Sequence of chain 3.A:
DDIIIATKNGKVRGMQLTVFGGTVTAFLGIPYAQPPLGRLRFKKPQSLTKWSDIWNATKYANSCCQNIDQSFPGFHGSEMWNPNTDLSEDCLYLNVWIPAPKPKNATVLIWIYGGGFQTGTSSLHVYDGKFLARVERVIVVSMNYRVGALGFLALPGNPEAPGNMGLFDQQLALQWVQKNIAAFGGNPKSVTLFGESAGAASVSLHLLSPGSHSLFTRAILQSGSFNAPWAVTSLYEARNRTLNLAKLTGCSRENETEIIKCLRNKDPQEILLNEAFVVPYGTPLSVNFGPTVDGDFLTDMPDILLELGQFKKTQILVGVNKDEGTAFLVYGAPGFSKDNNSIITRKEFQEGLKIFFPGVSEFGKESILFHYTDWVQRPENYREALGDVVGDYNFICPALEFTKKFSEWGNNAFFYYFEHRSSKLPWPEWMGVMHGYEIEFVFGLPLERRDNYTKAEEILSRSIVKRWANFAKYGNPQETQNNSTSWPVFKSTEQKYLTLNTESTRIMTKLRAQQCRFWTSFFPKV

This protein binds this small molecule.
Small molecule (SMILES): CC(=O)N[C@@H]1[C@@H](O)[C@H](O)[C@@H](CO)O[C@H]1O

Binding-site contacts:
Ligand atom C3 contacts residue ASN57 of chain 3.A at 4.0 Å.
Ligand atom C5 contacts residue ARG14 of chain 3.A at 4.2 Å.
Ligand atom C2 contacts residue ARG14 of chain 3.A at 4.1 Å.
Ligand atom C3 contacts residue ARG14 of chain 3.A at 4.2 Å.
Ligand atom C7 contacts residue ASN57 of chain 3.A at 3.3 Å.
Ligand atom C1 contacts residue ARG14 of chain 3.A at 3.4 Å.
Ligand atom O7 contacts residue ASN57 of chain 3.A at 3.3 Å (h-bond).
Ligand atom C5 contacts residue ASN57 of chain 3.A at 3.7 Å.
Ligand atom O5 contacts residue ASN57 of chain 3.A at 2.4 Å (h-bond).
Ligand atom C4 contacts residue ASN57 of chain 3.A at 4.4 Å.
Ligand atom N2 contacts residue ARG14 of chain 3.A at 4.3 Å.
Ligand atom C2 contacts residue ASN57 of chain 3.A at 2.6 Å.
Ligand atom N2 contacts residue ASN57 of chain 3.A at 3.0 Å (h-bond).
Ligand atom C8 contacts residue ASN57 of chain 3.A at 4.4 Å.
Ligand atom C1 contacts residue ASN57 of chain 3.A at 1.5 Å.
Ligand atom O5 contacts residue ARG14 of chain 3.A at 4.2 Å.